Sequence of chain 1.A:
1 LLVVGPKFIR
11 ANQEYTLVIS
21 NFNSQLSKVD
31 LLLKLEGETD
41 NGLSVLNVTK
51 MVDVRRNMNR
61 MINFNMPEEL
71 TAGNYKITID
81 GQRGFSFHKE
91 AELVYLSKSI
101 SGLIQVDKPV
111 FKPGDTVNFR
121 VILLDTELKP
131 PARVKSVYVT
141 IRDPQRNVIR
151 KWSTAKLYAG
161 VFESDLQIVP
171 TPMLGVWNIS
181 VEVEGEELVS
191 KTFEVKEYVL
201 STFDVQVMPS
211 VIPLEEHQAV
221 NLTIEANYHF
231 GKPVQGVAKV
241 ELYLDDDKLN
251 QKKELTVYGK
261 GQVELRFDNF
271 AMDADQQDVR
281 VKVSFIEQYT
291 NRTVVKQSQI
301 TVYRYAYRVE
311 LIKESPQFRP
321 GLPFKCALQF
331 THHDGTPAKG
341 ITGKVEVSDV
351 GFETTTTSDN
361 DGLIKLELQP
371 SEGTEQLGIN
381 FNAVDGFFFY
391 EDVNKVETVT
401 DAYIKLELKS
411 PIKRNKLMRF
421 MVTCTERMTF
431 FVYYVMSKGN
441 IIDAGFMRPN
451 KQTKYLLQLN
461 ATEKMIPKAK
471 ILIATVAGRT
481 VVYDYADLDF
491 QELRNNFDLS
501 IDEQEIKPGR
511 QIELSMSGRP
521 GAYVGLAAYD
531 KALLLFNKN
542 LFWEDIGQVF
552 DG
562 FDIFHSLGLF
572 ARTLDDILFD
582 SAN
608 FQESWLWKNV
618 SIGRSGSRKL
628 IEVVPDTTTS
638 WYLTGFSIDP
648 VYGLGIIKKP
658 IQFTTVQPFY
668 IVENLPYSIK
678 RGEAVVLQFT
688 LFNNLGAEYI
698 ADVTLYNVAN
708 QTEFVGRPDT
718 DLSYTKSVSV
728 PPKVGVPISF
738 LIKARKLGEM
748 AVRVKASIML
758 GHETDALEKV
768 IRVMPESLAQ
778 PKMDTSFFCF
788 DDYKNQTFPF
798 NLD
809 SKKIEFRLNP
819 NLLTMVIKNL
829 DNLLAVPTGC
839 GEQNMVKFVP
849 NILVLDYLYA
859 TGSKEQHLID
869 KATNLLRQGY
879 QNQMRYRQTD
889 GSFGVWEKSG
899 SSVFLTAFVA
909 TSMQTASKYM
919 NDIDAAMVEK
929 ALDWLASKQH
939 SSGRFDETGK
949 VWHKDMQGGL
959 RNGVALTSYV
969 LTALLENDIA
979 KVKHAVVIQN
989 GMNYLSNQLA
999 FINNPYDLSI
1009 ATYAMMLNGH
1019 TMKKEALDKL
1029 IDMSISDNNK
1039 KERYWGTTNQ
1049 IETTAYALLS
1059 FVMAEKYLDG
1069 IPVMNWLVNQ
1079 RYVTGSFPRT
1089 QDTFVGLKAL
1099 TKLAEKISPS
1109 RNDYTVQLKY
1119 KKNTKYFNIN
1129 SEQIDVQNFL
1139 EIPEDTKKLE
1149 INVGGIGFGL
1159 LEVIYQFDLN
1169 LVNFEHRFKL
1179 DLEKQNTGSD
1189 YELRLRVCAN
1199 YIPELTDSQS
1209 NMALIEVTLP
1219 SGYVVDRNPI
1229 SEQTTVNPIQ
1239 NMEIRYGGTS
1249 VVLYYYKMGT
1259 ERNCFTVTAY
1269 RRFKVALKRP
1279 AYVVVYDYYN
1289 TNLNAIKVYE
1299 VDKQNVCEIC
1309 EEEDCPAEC

Binding-site contacts:
Ligand atom N2 contacts residue ASN616 of chain 1.A at 3.0 Å (h-bond).
Ligand atom O5 contacts residue ASN616 of chain 1.A at 2.3 Å (h-bond).
Ligand atom C7 contacts residue ASN616 of chain 1.A at 3.7 Å.
Ligand atom C3 contacts residue TYR158 of chain 1.A at 4.3 Å (hydrophobic).
Ligand atom C2 contacts residue ASN616 of chain 1.A at 2.5 Å.
Ligand atom O3 contacts residue TYR158 of chain 1.A at 3.3 Å.
Ligand atom C2 contacts residue TYR158 of chain 1.A at 4.3 Å (hydrophobic).
Ligand atom C8 contacts residue ASN616 of chain 1.A at 3.9 Å.
Ligand atom C2 contacts residue TYR523 of chain 1.A at 4.3 Å (hydrophobic).
Ligand atom O6 contacts residue GLU163 of chain 1.A at 3.4 Å.
Ligand atom C3 contacts residue ASN616 of chain 1.A at 3.9 Å.
Ligand atom O7 contacts residue ASN616 of chain 1.A at 3.9 Å.
Ligand atom C1 contacts residue ASN616 of chain 1.A at 1.4 Å.
Ligand atom O5 contacts residue GLU163 of chain 1.A at 3.6 Å.
Ligand atom N2 contacts residue TYR158 of chain 1.A at 4.3 Å.
Ligand atom C8 contacts residue VAL617 of chain 1.A at 3.9 Å (hydrophobic).
Ligand atom C5 contacts residue ASN616 of chain 1.A at 3.6 Å.
Ligand atom O5 contacts residue TYR523 of chain 1.A at 4.2 Å.
Ligand atom C1 contacts residue GLU163 of chain 1.A at 4.3 Å.
Ligand atom C1 contacts residue TYR523 of chain 1.A at 4.1 Å (hydrophobic).
Ligand atom C4 contacts residue ASN616 of chain 1.A at 4.3 Å.
Ligand atom C8 contacts residue SER618 of chain 1.A at 3.6 Å.
Ligand atom C6 contacts residue GLU163 of chain 1.A at 3.8 Å.

A protein and the small-molecule ligand that binds it are described below.
Small molecule (SMILES): CC(=O)N[C@H]1[C@H](O[C@H]2[C@H](O)[C@@H](NC(C)=O)CO[C@@H]2CO)O[C@H](CO)[C@@H](O)[C@@H]1O